Sequence of chain 1.K:
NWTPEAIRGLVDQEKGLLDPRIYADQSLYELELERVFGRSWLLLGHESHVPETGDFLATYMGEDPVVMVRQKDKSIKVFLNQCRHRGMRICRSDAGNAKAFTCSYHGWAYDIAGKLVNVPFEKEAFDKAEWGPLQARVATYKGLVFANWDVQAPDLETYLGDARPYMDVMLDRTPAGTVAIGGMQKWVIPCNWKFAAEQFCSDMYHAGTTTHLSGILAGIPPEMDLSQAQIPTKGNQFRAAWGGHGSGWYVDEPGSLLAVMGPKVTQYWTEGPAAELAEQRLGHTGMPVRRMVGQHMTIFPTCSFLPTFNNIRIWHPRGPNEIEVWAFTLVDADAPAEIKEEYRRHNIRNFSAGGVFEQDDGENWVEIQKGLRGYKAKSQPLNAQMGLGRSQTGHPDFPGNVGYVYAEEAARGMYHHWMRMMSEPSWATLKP

This protein binds this small molecule.
Small molecule (SMILES): c1ccc(-c2ccccc2)cc1

Binding-site contacts:
Ligand atom C13 contacts residue PHE384 of chain 1.K at 4.3 Å (hydrophobic).
Ligand atom C14 contacts residue ALA234 of chain 1.K at 4.1 Å (hydrophobic).
Ligand atom C16 contacts residue ALA234 of chain 1.K at 3.9 Å (hydrophobic).
Ligand atom C5 contacts residue ASP230 of chain 1.K at 3.9 Å.
Ligand atom C6 contacts residue HIS233 of chain 1.K at 3.5 Å.
Ligand atom C2 contacts residue FE21 of chain 1.OA at 4.2 Å.
Ligand atom C12 contacts residue PHE336 of chain 1.K at 3.9 Å (hydrophobic).
Ligand atom C1 contacts residue HIS233 of chain 1.K at 3.6 Å.
Ligand atom C1 contacts residue HIS323 of chain 1.K at 3.8 Å.
Ligand atom C6 contacts residue HIS323 of chain 1.K at 3.5 Å.
Ligand atom C15 contacts residue ALA234 of chain 1.K at 3.7 Å (hydrophobic).
Ligand atom C5 contacts residue GLN226 of chain 1.K at 3.5 Å.
Ligand atom C3 contacts residue FE21 of chain 1.OA at 3.3 Å.
Ligand atom C1 contacts residue MET231 of chain 1.K at 4.2 Å (hydrophobic).
Ligand atom C14 contacts residue GLY321 of chain 1.K at 4.1 Å.
Ligand atom C5 contacts residue PHE227 of chain 1.K at 4.0 Å (hydrophobic).
Ligand atom C2 contacts residue ALA234 of chain 1.K at 4.3 Å (hydrophobic).
Ligand atom C13 contacts residue PHE336 of chain 1.K at 3.9 Å (hydrophobic).
Ligand atom C2 contacts residue LEU333 of chain 1.K at 4.0 Å (hydrophobic).
Ligand atom C4 contacts residue PHE227 of chain 1.K at 3.9 Å (hydrophobic).
Ligand atom C13 contacts residue VAL287 of chain 1.K at 4.2 Å (hydrophobic).
Ligand atom C5 contacts residue HIS233 of chain 1.K at 3.4 Å.
Ligand atom C5 contacts residue HIS323 of chain 1.K at 4.1 Å.
Ligand atom C15 contacts residue GLY321 of chain 1.K at 3.9 Å.
Ligand atom C6 contacts residue ASP230 of chain 1.K at 3.2 Å.
Ligand atom C17 contacts residue PHE336 of chain 1.K at 4.2 Å (hydrophobic).
Ligand atom C4 contacts residue FE21 of chain 1.OA at 3.3 Å.
Ligand atom C5 contacts residue FE21 of chain 1.OA at 4.3 Å.
Ligand atom C4 contacts residue HIS233 of chain 1.K at 3.6 Å.
Ligand atom C4 contacts residue LEU333 of chain 1.K at 4.0 Å (hydrophobic).
Ligand atom C2 contacts residue HIS233 of chain 1.K at 3.8 Å.
Ligand atom C17 contacts residue PHE384 of chain 1.K at 4.2 Å (hydrophobic).
Ligand atom C6 contacts residue GLN226 of chain 1.K at 3.6 Å.
Ligand atom C3 contacts residue LEU333 of chain 1.K at 3.8 Å (hydrophobic).
Ligand atom C4 contacts residue GLN226 of chain 1.K at 3.5 Å.
Ligand atom C15 contacts residue MET231 of chain 1.K at 3.7 Å (hydrophobic).
Ligand atom C1 contacts residue ASP230 of chain 1.K at 3.8 Å.
Ligand atom C12 contacts residue PHE384 of chain 1.K at 3.6 Å (hydrophobic).
Ligand atom C3 contacts residue HIS233 of chain 1.K at 3.8 Å.
Ligand atom C14 contacts residue MET231 of chain 1.K at 4.2 Å (hydrophobic).